Sequence of chain 1.A:
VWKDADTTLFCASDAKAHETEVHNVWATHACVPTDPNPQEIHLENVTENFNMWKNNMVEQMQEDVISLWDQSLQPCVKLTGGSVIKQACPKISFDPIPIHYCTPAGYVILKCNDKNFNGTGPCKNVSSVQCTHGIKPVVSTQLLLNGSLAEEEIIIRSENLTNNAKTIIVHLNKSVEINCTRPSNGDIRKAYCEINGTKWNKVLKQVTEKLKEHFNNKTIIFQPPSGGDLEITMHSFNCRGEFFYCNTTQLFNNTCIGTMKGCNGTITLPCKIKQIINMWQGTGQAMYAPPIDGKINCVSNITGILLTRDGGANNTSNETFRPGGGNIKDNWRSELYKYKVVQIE

A small-molecule ligand and the protein it binds are described below.
Small molecule (SMILES): CC(=O)N[C@@H]1[C@@H](O)[C@H](O)[C@@H](CO)O[C@H]1O

Binding-site contacts:
Ligand atom C2 contacts residue SER308 of chain 1.A at 3.5 Å.
Ligand atom O5 contacts residue LYS136 of chain 1.A at 4.1 Å.
Ligand atom O3 contacts residue ASP95 of chain 1.A at 3.4 Å (salt-bridge).
Ligand atom C7 contacts residue VAL138 of chain 1.A at 4.2 Å (hydrophobic).
Ligand atom C5 contacts residue ASN146 of chain 1.A at 3.6 Å.
Ligand atom C8 contacts residue PHE243 of chain 1.A at 3.9 Å (hydrophobic).
Ligand atom C7 contacts residue SER308 of chain 1.A at 3.6 Å.
Ligand atom C4 contacts residue ASP95 of chain 1.A at 3.9 Å.
Ligand atom O7 contacts residue ASN146 of chain 1.A at 3.3 Å (h-bond).
Ligand atom C3 contacts residue VAL307 of chain 1.A at 3.9 Å (hydrophobic).
Ligand atom C5 contacts residue NAG1 of chain 1.M at 4.0 Å.
Ligand atom C4 contacts residue ASN146 of chain 1.A at 4.1 Å.
Ligand atom O4 contacts residue ARG246 of chain 1.A at 3.5 Å (salt-bridge).
Ligand atom C3 contacts residue SER308 of chain 1.A at 4.1 Å.
Ligand atom O5 contacts residue NAG1 of chain 1.M at 3.7 Å.
Ligand atom O4 contacts residue VAL307 of chain 1.A at 4.2 Å.
Ligand atom O7 contacts residue VAL138 of chain 1.A at 3.4 Å.
Ligand atom O5 contacts residue ASN146 of chain 1.A at 2.4 Å (h-bond).
Ligand atom C3 contacts residue ASN146 of chain 1.A at 3.7 Å.
Ligand atom C1 contacts residue SER308 of chain 1.A at 3.5 Å.
Ligand atom C6 contacts residue VAL307 of chain 1.A at 4.1 Å (hydrophobic).
Ligand atom N2 contacts residue ASN146 of chain 1.A at 2.8 Å (h-bond).
Ligand atom C3 contacts residue ARG246 of chain 1.A at 4.2 Å.
Ligand atom O5 contacts residue VAL307 of chain 1.A at 3.9 Å.
Ligand atom C4 contacts residue VAL307 of chain 1.A at 4.0 Å (hydrophobic).
Ligand atom C1 contacts residue ASN146 of chain 1.A at 1.4 Å.
Ligand atom C1 contacts residue VAL307 of chain 1.A at 3.8 Å (hydrophobic).
Ligand atom O7 contacts residue PRO96 of chain 1.A at 4.0 Å.
Ligand atom C7 contacts residue ASN146 of chain 1.A at 3.4 Å.
Ligand atom C5 contacts residue VAL307 of chain 1.A at 3.3 Å (hydrophobic).
Ligand atom O3 contacts residue CYS306 of chain 1.A at 3.5 Å (h-bond).
Ligand atom N2 contacts residue SER308 of chain 1.A at 2.7 Å (h-bond).
Ligand atom C8 contacts residue ASN244 of chain 1.A at 3.3 Å.
Ligand atom C8 contacts residue SER308 of chain 1.A at 3.9 Å.
Ligand atom O6 contacts residue NAG1 of chain 1.M at 3.7 Å.
Ligand atom O6 contacts residue LYS136 of chain 1.A at 3.4 Å (salt-bridge).
Ligand atom C6 contacts residue NAG1 of chain 1.M at 3.4 Å.
Ligand atom O3 contacts residue ARG246 of chain 1.A at 3.0 Å (salt-bridge).
Ligand atom C2 contacts residue ASN146 of chain 1.A at 2.3 Å.
Ligand atom C3 contacts residue ASP95 of chain 1.A at 4.1 Å.